Sequence of chain 3.C:
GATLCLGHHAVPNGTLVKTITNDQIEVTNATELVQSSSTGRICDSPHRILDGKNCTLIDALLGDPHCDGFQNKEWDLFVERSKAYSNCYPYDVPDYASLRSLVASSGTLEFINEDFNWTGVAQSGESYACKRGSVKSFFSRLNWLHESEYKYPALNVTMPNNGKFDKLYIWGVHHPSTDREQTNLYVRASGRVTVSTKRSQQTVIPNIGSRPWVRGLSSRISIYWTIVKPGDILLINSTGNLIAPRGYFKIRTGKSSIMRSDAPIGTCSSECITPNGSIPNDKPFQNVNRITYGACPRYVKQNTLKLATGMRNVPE

Binding-site contacts:
Ligand atom C9 contacts residue TYR92 of chain 3.C at 3.6 Å (hydrophobic).
Ligand atom O1B contacts residue TYR131 of chain 3.C at 2.4 Å (h-bond).
Ligand atom O1A contacts residue TYR131 of chain 3.C at 3.6 Å.
Ligand atom N5 contacts residue GLU129 of chain 3.C at 2.8 Å (salt-bridge).
Ligand atom O1A contacts residue SER130 of chain 3.C at 3.0 Å (h-bond).
Ligand atom C4 contacts residue LYS139 of chain 3.C at 4.0 Å.
Ligand atom C6 contacts residue GLU129 of chain 3.C at 4.0 Å.
Ligand atom C6 contacts residue LEU220 of chain 3.C at 4.2 Å (hydrophobic).
Ligand atom O9 contacts residue TRP147 of chain 3.C at 3.9 Å.
Ligand atom C7 contacts residue TRP147 of chain 3.C at 3.8 Å (hydrophobic).
Ligand atom O4 contacts residue LYS139 of chain 3.C at 3.5 Å.
Ligand atom O8 contacts residue TRP147 of chain 3.C at 3.9 Å.
Ligand atom C1 contacts residue SER130 of chain 3.C at 3.6 Å.
Ligand atom C7 contacts residue LEU188 of chain 3.C at 4.1 Å (hydrophobic).
Ligand atom O4 contacts residue GLY219 of chain 3.C at 3.7 Å.
Ligand atom C9 contacts residue LEU188 of chain 3.C at 3.5 Å (hydrophobic).
Ligand atom C5 contacts residue GLU129 of chain 3.C at 3.7 Å.
Ligand atom O8 contacts residue LEU220 of chain 3.C at 3.9 Å.
Ligand atom C9 contacts residue TRP147 of chain 3.C at 3.7 Å (hydrophobic).
Ligand atom C9 contacts residue HIS177 of chain 3.C at 3.8 Å.
Ligand atom C10 contacts residue GLU129 of chain 3.C at 3.6 Å.
Ligand atom C9 contacts residue GLU184 of chain 3.C at 3.7 Å.
Ligand atom C4 contacts residue GLU129 of chain 3.C at 3.9 Å.
Ligand atom C8 contacts residue TRP147 of chain 3.C at 4.0 Å (hydrophobic).
Ligand atom C11 contacts residue HIS149 of chain 3.C at 4.2 Å.
Ligand atom O1A contacts residue LEU220 of chain 3.C at 3.6 Å.
Ligand atom O9 contacts residue HIS177 of chain 3.C at 3.0 Å (h-bond).
Ligand atom O8 contacts residue TYR92 of chain 3.C at 3.5 Å (h-bond).
Ligand atom C11 contacts residue GLY128 of chain 3.C at 3.6 Å.
Ligand atom O9 contacts residue TYR92 of chain 3.C at 2.3 Å (h-bond).
Ligand atom O10 contacts residue LEU188 of chain 3.C at 3.1 Å.
Ligand atom C11 contacts residue GLU129 of chain 3.C at 3.5 Å.
Ligand atom C1 contacts residue TYR131 of chain 3.C at 3.3 Å (hydrophobic).
Ligand atom C8 contacts residue TYR92 of chain 3.C at 4.1 Å (hydrophobic).
Ligand atom O9 contacts residue SER222 of chain 3.C at 3.8 Å.
Ligand atom C10 contacts residue LEU188 of chain 3.C at 4.0 Å (hydrophobic).
Ligand atom O9 contacts residue GLU184 of chain 3.C at 3.5 Å (salt-bridge).
Ligand atom O1B contacts residue SER130 of chain 3.C at 3.2 Å.
Ligand atom O4 contacts residue LEU220 of chain 3.C at 3.2 Å.
Ligand atom O7 contacts residue LEU188 of chain 3.C at 3.8 Å.

The small molecule below binds the protein below.
Small molecule (SMILES): CC(=O)N[C@@H]1[C@@H](O)[C@H](O[C@@H]2O[C@H](CO[C@]3(C(=O)O)C[C@H](O)[C@@H](NC(C)=O)[C@H]([C@H](O)[C@H](O)CO)O3)[C@H](O)[C@H](O)[C@H]2O)[C@@H](CO)O[C@H]1O